Sequence of chain 1.A:
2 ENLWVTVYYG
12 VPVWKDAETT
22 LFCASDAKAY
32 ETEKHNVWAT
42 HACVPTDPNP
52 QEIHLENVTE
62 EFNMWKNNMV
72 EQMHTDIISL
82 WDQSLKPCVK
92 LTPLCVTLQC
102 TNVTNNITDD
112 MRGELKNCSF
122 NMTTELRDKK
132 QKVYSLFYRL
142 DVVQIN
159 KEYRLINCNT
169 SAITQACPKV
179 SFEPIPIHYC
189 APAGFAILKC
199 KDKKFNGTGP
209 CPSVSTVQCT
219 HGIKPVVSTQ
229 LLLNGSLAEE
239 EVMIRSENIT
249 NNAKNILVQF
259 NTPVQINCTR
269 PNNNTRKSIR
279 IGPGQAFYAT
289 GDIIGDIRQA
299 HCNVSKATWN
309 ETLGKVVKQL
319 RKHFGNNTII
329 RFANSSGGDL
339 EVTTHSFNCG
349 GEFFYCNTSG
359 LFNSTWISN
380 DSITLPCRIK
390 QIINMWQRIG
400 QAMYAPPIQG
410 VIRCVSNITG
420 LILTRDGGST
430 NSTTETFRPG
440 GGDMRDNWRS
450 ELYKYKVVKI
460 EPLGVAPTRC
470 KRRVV

The small molecule below binds the protein below.
Small molecule (SMILES): CC(=O)N[C@H]1[C@H](O[C@H]2[C@H](O)[C@@H](NC(C)=O)CO[C@@H]2CO)O[C@H](CO)[C@@H](O)[C@@H]1O

Binding-site contacts:
Ligand atom C8 contacts residue NAG2 of chain 1.T at 4.4 Å.
Ligand atom O6 contacts residue PRO261 of chain 1.A at 2.9 Å.
Ligand atom O5 contacts residue PRO261 of chain 1.A at 2.9 Å.
Ligand atom C5 contacts residue PRO261 of chain 1.A at 3.4 Å (hydrophobic).
Ligand atom N2 contacts residue ASN416 of chain 1.A at 2.7 Å (h-bond).
Ligand atom C7 contacts residue NAG1 of chain 1.T at 4.3 Å.
Ligand atom O6 contacts residue LEU235 of chain 1.A at 3.2 Å.
Ligand atom C1 contacts residue ASN416 of chain 1.A at 1.5 Å.
Ligand atom C8 contacts residue NAG1 of chain 1.T at 3.3 Å.
Ligand atom C4 contacts residue ASN416 of chain 1.A at 4.1 Å.
Ligand atom C5 contacts residue ASN416 of chain 1.A at 3.6 Å.
Ligand atom C1 contacts residue PRO261 of chain 1.A at 3.8 Å (hydrophobic).
Ligand atom C7 contacts residue ASN416 of chain 1.A at 3.7 Å.
Ligand atom O5 contacts residue ASN416 of chain 1.A at 2.3 Å (h-bond).
Ligand atom C6 contacts residue LEU235 of chain 1.A at 4.5 Å (hydrophobic).
Ligand atom C3 contacts residue ASN416 of chain 1.A at 3.6 Å.
Ligand atom O7 contacts residue ASN416 of chain 1.A at 4.2 Å.
Ligand atom C2 contacts residue ASN416 of chain 1.A at 2.2 Å.
Ligand atom O7 contacts residue NAG1 of chain 1.T at 4.5 Å.
Ligand atom C6 contacts residue PRO261 of chain 1.A at 2.7 Å (hydrophobic).